The small molecule below binds the protein below.
Small molecule (SMILES): CC(=O)N[C@H]1[C@H](O[C@H]2[C@H](O)[C@@H](NC(C)=O)CO[C@@H]2CO)O[C@H](CO)[C@@H](O)[C@@H]1O

Sequence of chain 1.C:
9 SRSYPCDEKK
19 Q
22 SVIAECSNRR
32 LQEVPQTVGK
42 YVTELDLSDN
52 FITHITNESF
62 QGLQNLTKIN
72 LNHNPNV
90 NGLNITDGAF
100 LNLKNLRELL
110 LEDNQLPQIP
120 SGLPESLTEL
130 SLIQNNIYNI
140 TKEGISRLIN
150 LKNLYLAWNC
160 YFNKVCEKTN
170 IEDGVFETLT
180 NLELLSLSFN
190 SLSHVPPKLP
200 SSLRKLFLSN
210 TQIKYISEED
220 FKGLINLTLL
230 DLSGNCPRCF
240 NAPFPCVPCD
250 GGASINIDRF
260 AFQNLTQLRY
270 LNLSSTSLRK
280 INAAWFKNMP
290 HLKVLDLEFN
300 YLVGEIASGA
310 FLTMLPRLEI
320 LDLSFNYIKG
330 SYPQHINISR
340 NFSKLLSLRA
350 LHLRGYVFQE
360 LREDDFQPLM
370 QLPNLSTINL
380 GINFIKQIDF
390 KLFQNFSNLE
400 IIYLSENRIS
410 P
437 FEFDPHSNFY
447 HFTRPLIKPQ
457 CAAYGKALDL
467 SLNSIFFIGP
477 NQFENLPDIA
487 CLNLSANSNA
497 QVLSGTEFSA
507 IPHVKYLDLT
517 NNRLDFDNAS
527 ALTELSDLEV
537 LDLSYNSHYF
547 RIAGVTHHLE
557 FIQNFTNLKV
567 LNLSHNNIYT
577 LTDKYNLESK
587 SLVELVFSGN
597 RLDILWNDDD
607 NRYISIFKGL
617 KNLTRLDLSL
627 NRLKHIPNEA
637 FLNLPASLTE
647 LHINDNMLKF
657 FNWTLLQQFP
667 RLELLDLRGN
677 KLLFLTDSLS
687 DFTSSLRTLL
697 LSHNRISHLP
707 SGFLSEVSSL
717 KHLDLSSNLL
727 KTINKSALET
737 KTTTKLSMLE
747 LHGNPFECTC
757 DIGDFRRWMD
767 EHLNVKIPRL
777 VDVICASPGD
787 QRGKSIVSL

Binding-site contacts:
Ligand atom C1 contacts residue ASP465 of chain 1.C at 3.9 Å.
Ligand atom C7 contacts residue LYS454 of chain 1.C at 3.9 Å.
Ligand atom C4 contacts residue ASN489 of chain 1.C at 4.3 Å.
Ligand atom O6 contacts residue SER404 of chain 1.C at 4.2 Å.
Ligand atom O7 contacts residue ILE453 of chain 1.C at 3.5 Å.
Ligand atom C7 contacts residue ASN489 of chain 1.C at 3.3 Å.
Ligand atom C8 contacts residue ASN489 of chain 1.C at 4.3 Å.
Ligand atom O3 contacts residue LYS454 of chain 1.C at 4.1 Å.
Ligand atom C6 contacts residue LEU468 of chain 1.C at 3.9 Å (hydrophobic).
Ligand atom O7 contacts residue ASN489 of chain 1.C at 3.6 Å.
Ligand atom O6 contacts residue SER467 of chain 1.C at 3.7 Å.
Ligand atom C3 contacts residue ASN489 of chain 1.C at 3.8 Å.
Ligand atom C2 contacts residue ASP465 of chain 1.C at 4.3 Å.
Ligand atom C6 contacts residue SER467 of chain 1.C at 3.9 Å.
Ligand atom C5 contacts residue ARG450 of chain 1.C at 4.1 Å.
Ligand atom C8 contacts residue LYS454 of chain 1.C at 3.8 Å.
Ligand atom C8 contacts residue CYS457 of chain 1.C at 3.9 Å (hydrophobic).
Ligand atom O5 contacts residue ASN489 of chain 1.C at 2.4 Å (h-bond).
Ligand atom C1 contacts residue ASN489 of chain 1.C at 1.4 Å.
Ligand atom O5 contacts residue SER467 of chain 1.C at 3.2 Å (h-bond).
Ligand atom O7 contacts residue LYS454 of chain 1.C at 3.2 Å (salt-bridge).
Ligand atom C7 contacts residue ASP514 of chain 1.C at 3.7 Å.
Ligand atom C1 contacts residue ARG450 of chain 1.C at 4.3 Å.
Ligand atom C3 contacts residue ASP514 of chain 1.C at 4.1 Å.
Ligand atom C5 contacts residue ASN489 of chain 1.C at 3.6 Å.
Ligand atom C2 contacts residue ASP514 of chain 1.C at 3.8 Å.
Ligand atom C8 contacts residue TYR512 of chain 1.C at 3.7 Å (hydrophobic).
Ligand atom C2 contacts residue ASN489 of chain 1.C at 2.5 Å.
Ligand atom C6 contacts residue SER491 of chain 1.C at 4.4 Å.
Ligand atom O5 contacts residue SER491 of chain 1.C at 4.2 Å.
Ligand atom C5 contacts residue SER467 of chain 1.C at 4.1 Å.
Ligand atom C1 contacts residue ASP514 of chain 1.C at 3.7 Å.
Ligand atom O6 contacts residue LEU468 of chain 1.C at 3.8 Å.
Ligand atom N2 contacts residue ASN489 of chain 1.C at 2.8 Å (h-bond).
Ligand atom C1 contacts residue SER491 of chain 1.C at 4.2 Å.
Ligand atom N2 contacts residue ASP514 of chain 1.C at 2.9 Å (salt-bridge).
Ligand atom C5 contacts residue SER491 of chain 1.C at 4.1 Å.
Ligand atom O5 contacts residue ASP465 of chain 1.C at 4.0 Å.
Ligand atom C8 contacts residue ASP514 of chain 1.C at 3.7 Å.
Ligand atom C1 contacts residue SER467 of chain 1.C at 4.1 Å.